Sequence of chain 1.A:
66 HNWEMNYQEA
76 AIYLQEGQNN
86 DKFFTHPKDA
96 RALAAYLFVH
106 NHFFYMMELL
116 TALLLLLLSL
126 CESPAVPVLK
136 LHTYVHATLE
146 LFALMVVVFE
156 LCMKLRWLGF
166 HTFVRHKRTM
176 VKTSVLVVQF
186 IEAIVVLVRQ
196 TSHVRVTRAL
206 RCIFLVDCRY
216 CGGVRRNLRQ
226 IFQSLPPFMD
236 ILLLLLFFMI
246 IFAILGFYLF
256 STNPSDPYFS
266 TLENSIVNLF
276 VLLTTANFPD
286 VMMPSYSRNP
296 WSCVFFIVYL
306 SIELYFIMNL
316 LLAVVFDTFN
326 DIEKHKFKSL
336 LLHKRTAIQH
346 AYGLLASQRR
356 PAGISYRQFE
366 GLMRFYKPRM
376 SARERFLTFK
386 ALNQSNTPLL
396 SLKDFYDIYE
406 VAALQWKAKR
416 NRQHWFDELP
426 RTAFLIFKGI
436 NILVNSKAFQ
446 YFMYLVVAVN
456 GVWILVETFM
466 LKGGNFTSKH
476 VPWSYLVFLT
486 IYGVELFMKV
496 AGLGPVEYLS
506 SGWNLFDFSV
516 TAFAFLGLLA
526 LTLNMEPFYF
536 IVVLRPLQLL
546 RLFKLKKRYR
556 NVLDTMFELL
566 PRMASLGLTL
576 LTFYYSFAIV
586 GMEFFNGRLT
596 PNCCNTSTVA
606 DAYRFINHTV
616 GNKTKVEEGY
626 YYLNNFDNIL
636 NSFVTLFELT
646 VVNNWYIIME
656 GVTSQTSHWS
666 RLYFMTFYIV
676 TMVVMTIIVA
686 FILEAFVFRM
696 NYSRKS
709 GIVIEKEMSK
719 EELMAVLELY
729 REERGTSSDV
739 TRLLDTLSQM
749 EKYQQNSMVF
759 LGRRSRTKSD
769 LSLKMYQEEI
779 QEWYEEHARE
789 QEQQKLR

Binding-site contacts:
Ligand atom C5 contacts residue ASN600 of chain 1.A at 3.7 Å.
Ligand atom C4 contacts residue ASN600 of chain 1.A at 4.2 Å.
Ligand atom C7 contacts residue ASN600 of chain 1.A at 3.3 Å.
Ligand atom N2 contacts residue ASN600 of chain 1.A at 2.8 Å (h-bond).
Ligand atom C1 contacts residue ASN600 of chain 1.A at 1.4 Å.
Ligand atom C2 contacts residue ASN600 of chain 1.A at 2.4 Å.
Ligand atom C3 contacts residue ASN600 of chain 1.A at 3.8 Å.
Ligand atom O5 contacts residue ASN600 of chain 1.A at 2.4 Å (h-bond).
Ligand atom C8 contacts residue ASN600 of chain 1.A at 3.5 Å.
Ligand atom O7 contacts residue ASN600 of chain 1.A at 4.2 Å.

This protein binds this small molecule.
Small molecule (SMILES): CC(=O)N[C@H]1[C@H](O[C@H]2[C@H](O)[C@@H](NC(C)=O)CO[C@@H]2CO)O[C@H](CO)[C@@H](O)[C@@H]1O